A small-molecule ligand and the protein it binds are described below.
Small molecule (SMILES): Nc1nc2c(ncn2[C@@H]2O[C@H](CO[P](=O)(O)C[P](=O)(O)OP(=O)(O)O)[C@@H](O)[C@H]2O)c(=O)[nH]1

Sequence of chain 1.V:
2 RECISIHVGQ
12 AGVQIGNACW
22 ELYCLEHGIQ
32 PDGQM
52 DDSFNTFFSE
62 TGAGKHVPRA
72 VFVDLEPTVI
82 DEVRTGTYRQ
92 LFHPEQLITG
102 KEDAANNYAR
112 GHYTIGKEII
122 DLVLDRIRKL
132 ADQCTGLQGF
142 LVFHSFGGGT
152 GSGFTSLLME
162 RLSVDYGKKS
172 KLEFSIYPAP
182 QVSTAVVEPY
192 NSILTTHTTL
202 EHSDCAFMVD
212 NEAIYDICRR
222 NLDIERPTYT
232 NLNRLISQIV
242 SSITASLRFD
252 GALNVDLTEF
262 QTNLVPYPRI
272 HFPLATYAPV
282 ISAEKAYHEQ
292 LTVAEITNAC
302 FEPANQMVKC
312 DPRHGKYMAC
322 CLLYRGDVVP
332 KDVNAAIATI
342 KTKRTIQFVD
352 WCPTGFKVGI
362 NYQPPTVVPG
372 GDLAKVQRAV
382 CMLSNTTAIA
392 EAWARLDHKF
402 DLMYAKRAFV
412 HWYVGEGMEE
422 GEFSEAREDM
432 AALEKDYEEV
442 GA

Binding-site contacts:
Ligand atom C5 contacts residue CYS12 of chain 1.Z at 3.7 Å (hydrophobic).
Ligand atom O3' contacts residue THR178 of chain 1.Z at 3.7 Å.
Ligand atom O6 contacts residue GLN15 of chain 1.Z at 3.7 Å.
Ligand atom O1G contacts residue THR143 of chain 1.Z at 3.1 Å.
Ligand atom O5' contacts residue SER138 of chain 1.Z at 3.0 Å (h-bond).
Ligand atom PA contacts residue SER138 of chain 1.Z at 3.8 Å.
Ligand atom N1 contacts residue ASN226 of chain 1.Z at 3.0 Å (h-bond).
Ligand atom O1B contacts residue THR143 of chain 1.Z at 3.1 Å.
Ligand atom O2' contacts residue ASN204 of chain 1.Z at 3.2 Å (h-bond).
Ligand atom O2A contacts residue GLN11 of chain 1.Z at 3.5 Å.
Ligand atom O1A contacts residue CYS12 of chain 1.Z at 2.8 Å (h-bond).
Ligand atom O2B contacts residue GLN11 of chain 1.Z at 2.9 Å (h-bond).
Ligand atom PA contacts residue CYS12 of chain 1.Z at 3.9 Å.
Ligand atom C2 contacts residue CYS12 of chain 1.Z at 3.7 Å (hydrophobic).
Ligand atom O3' contacts residue ASP177 of chain 1.Z at 3.7 Å.
Ligand atom O2G contacts residue GLN11 of chain 1.Z at 3.8 Å.
Ligand atom N3 contacts residue CYS12 of chain 1.Z at 3.4 Å (h-bond).
Ligand atom O1A contacts residue SER138 of chain 1.Z at 3.5 Å (h-bond).
Ligand atom O3B contacts residue THR143 of chain 1.Z at 3.1 Å.
Ligand atom O3G contacts residue ASN99 of chain 1.Z at 2.6 Å (h-bond).
Ligand atom PA contacts residue GLN11 of chain 1.Z at 3.9 Å.
Ligand atom PG contacts residue THR143 of chain 1.Z at 3.7 Å.
Ligand atom O1A contacts residue GLN11 of chain 1.Z at 3.0 Å (h-bond).
Ligand atom O1B contacts residue SER138 of chain 1.Z at 3.8 Å.
Ligand atom PG contacts residue ASN99 of chain 1.Z at 3.9 Å.
Ligand atom C5 contacts residue TYR222 of chain 1.Z at 3.8 Å (hydrophobic).
Ligand atom O3B contacts residue GLY141 of chain 1.Z at 3.9 Å.
Ligand atom N1 contacts residue TYR222 of chain 1.Z at 3.7 Å.
Ligand atom O1B contacts residue GLY144 of chain 1.Z at 3.2 Å (h-bond).
Ligand atom O3B contacts residue GLY142 of chain 1.Z at 3.7 Å.
Ligand atom O3G contacts residue GLU260 of chain 1.V at 3.2 Å (salt-bridge).
Ligand atom O2B contacts residue THR143 of chain 1.Z at 3.3 Å.
Ligand atom N2 contacts residue ASN226 of chain 1.Z at 3.8 Å.
Ligand atom O6 contacts residue TYR222 of chain 1.Z at 3.5 Å.
Ligand atom PB contacts residue THR143 of chain 1.Z at 3.3 Å.
Ligand atom N2 contacts residue LEU225 of chain 1.Z at 3.8 Å.
Ligand atom C6 contacts residue TYR222 of chain 1.Z at 3.6 Å (hydrophobic).
Ligand atom C2 contacts residue ASN226 of chain 1.Z at 3.8 Å.
Ligand atom C4 contacts residue CYS12 of chain 1.Z at 3.4 Å (hydrophobic).
Ligand atom O1B contacts residue GLY140 of chain 1.Z at 3.7 Å.

Sequence of chain 1.Z:
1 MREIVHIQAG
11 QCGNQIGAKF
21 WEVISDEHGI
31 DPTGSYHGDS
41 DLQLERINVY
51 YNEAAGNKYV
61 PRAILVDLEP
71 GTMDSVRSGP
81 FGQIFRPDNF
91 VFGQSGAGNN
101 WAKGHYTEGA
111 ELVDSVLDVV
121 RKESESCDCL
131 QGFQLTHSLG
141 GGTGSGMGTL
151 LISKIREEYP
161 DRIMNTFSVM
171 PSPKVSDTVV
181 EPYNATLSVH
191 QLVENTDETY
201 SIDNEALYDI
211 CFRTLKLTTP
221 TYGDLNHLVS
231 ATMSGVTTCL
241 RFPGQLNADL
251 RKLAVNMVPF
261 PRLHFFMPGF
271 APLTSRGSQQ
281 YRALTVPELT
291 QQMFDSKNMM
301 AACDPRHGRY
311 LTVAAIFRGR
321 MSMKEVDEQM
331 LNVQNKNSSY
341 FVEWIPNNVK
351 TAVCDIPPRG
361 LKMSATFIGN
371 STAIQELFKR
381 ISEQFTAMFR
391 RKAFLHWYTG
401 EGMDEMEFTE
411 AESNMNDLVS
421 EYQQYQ